Sequence of chain 3.A:
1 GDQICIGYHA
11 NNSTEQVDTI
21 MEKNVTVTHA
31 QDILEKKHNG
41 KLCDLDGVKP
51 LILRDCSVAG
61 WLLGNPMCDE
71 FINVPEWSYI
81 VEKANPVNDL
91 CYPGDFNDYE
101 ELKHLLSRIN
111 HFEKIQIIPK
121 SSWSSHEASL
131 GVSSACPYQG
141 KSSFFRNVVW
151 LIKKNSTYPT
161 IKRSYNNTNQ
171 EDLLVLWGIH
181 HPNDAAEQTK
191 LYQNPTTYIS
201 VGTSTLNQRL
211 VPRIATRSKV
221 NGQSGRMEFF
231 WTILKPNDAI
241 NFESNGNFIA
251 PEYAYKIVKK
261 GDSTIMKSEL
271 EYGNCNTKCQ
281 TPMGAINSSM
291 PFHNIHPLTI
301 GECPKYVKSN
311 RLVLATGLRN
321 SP

Binding-site contacts:
Ligand atom C2 contacts residue ASN12 of chain 3.A at 2.5 Å.
Ligand atom C5 contacts residue ASN12 of chain 3.A at 3.7 Å.
Ligand atom C3 contacts residue ASN12 of chain 3.A at 3.8 Å.
Ligand atom N2 contacts residue ASN12 of chain 3.A at 2.8 Å (h-bond).
Ligand atom C4 contacts residue ASN12 of chain 3.A at 4.2 Å.
Ligand atom C1 contacts residue ASN12 of chain 3.A at 1.4 Å.
Ligand atom O5 contacts residue ASN12 of chain 3.A at 2.3 Å (h-bond).
Ligand atom C7 contacts residue ASN12 of chain 3.A at 4.1 Å.

The protein below binds the small molecule below.
Small molecule (SMILES): CC(=O)N[C@@H]1[C@@H](O)[C@H](O)[C@@H](CO)O[C@H]1O